Sequence of chain 1.E:
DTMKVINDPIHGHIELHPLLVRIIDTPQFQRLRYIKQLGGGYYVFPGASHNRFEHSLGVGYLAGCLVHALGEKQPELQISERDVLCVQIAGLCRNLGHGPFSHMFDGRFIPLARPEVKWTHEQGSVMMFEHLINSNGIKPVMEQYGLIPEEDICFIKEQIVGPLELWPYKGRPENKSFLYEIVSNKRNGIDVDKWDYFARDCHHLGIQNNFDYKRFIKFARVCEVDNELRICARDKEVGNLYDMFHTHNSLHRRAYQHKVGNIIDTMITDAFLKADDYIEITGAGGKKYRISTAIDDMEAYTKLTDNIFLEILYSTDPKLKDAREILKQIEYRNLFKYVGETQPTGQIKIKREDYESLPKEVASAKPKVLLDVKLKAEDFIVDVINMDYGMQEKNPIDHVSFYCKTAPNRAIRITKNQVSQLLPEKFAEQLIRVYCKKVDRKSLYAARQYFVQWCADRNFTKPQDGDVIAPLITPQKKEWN

This small molecule binds to this protein.
Small molecule (SMILES): Nc1nc2c(ncn2[C@H]2C[C@H](O)[C@@H](CO[P](=O)(O)O[P](=O)(O)OP(=O)(O)O)O2)c(=O)[nH]1

Sequence of chain 1.H:
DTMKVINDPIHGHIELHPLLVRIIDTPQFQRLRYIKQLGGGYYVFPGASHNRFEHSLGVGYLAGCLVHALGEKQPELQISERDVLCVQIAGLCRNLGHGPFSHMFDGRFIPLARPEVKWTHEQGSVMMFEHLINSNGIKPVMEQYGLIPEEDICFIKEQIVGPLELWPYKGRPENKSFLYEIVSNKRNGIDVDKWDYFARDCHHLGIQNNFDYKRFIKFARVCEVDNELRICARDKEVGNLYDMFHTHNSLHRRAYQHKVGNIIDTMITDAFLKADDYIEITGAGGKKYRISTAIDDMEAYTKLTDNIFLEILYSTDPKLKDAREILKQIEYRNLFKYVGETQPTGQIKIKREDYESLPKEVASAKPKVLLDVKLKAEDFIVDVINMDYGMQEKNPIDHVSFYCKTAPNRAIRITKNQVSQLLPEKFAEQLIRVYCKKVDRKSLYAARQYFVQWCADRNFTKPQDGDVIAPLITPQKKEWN

Sequence of chain 1.F:
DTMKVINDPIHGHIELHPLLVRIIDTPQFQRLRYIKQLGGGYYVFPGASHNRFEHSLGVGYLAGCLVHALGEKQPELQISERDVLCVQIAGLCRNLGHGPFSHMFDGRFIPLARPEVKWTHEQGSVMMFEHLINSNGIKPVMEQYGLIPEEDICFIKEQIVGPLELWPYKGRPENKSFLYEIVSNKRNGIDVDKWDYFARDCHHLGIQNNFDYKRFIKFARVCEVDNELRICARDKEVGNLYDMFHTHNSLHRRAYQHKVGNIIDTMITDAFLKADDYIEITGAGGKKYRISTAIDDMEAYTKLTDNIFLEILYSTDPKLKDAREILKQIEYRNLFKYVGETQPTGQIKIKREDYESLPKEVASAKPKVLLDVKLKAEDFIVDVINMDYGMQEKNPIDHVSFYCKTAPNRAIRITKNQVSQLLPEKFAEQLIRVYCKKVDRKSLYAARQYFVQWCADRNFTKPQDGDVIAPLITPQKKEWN

Binding-site contacts:
Ligand atom C1' contacts residue PHE66 of chain 1.H at 3.5 Å (hydrophobic).
Ligand atom O3B contacts residue ARG261 of chain 1.F at 3.5 Å (salt-bridge).
Ligand atom C4 contacts residue ARG242 of chain 1.F at 3.2 Å.
Ligand atom O3' contacts residue ILE27 of chain 1.E at 3.5 Å.
Ligand atom O1A contacts residue HIS285 of chain 1.H at 3.2 Å (h-bond).
Ligand atom O4' contacts residue ARG242 of chain 1.F at 3.0 Å (salt-bridge).
Ligand atom O2B contacts residue PHE246 of chain 1.F at 3.2 Å.
Ligand atom O4' contacts residue ASN28 of chain 1.E at 3.3 Å.
Ligand atom PA contacts residue DGT1 of chain 1.Y at 3.2 Å.
Ligand atom O1G contacts residue LYS432 of chain 1.F at 3.4 Å.
Ligand atom O2G contacts residue LYS286 of chain 1.H at 3.3 Å (salt-bridge).
Ligand atom O5' contacts residue DGT1 of chain 1.Y at 2.8 Å (h-bond).
Ligand atom C4' contacts residue ASN28 of chain 1.E at 3.4 Å.
Ligand atom O3' contacts residue VAL65 of chain 1.H at 2.8 Å (h-bond).
Ligand atom O1B contacts residue DGT1 of chain 1.Y at 3.5 Å (h-bond).
Ligand atom N9 contacts residue PHE66 of chain 1.H at 3.5 Å.
Ligand atom N3 contacts residue ASN28 of chain 1.E at 3.5 Å (h-bond).
Ligand atom O5' contacts residue VAL26 of chain 1.E at 3.0 Å (h-bond).
Ligand atom C5' contacts residue VAL26 of chain 1.E at 3.0 Å (hydrophobic).
Ligand atom N7 contacts residue ARG281 of chain 1.H at 3.6 Å (salt-bridge).
Ligand atom O3B contacts residue LYS263 of chain 1.F at 3.1 Å.
Ligand atom O2A contacts residue ARG242 of chain 1.F at 3.4 Å (salt-bridge).
Ligand atom O3A contacts residue DGT1 of chain 1.Y at 2.7 Å (h-bond).
Ligand atom C5 contacts residue ARG242 of chain 1.F at 3.3 Å.
Ligand atom C2' contacts residue VAL65 of chain 1.H at 3.5 Å (hydrophobic).
Ligand atom N2 contacts residue ASN28 of chain 1.E at 3.5 Å (h-bond).
Ligand atom O6 contacts residue ARG281 of chain 1.H at 3.1 Å.
Ligand atom O1A contacts residue DGT1 of chain 1.Y at 3.4 Å (h-bond).
Ligand atom N3 contacts residue ARG242 of chain 1.F at 3.2 Å (salt-bridge).
Ligand atom O3G contacts residue DGT1 of chain 1.Y at 3.2 Å (h-bond).
Ligand atom C4' contacts residue VAL26 of chain 1.E at 3.4 Å (hydrophobic).
Ligand atom PG contacts residue LYS286 of chain 1.H at 3.5 Å.
Ligand atom C8 contacts residue HIS285 of chain 1.H at 3.4 Å.
Ligand atom O2A contacts residue LYS263 of chain 1.F at 2.6 Å (salt-bridge).
Ligand atom O2G contacts residue LYS263 of chain 1.F at 3.4 Å.
Ligand atom O1G contacts residue DGT1 of chain 1.Y at 3.1 Å (h-bond).
Ligand atom O3' contacts residue ASN28 of chain 1.E at 3.0 Å (h-bond).
Ligand atom O2G contacts residue ARG261 of chain 1.F at 2.7 Å (salt-bridge).
Ligand atom N7 contacts residue ARG242 of chain 1.F at 3.5 Å (salt-bridge).
Ligand atom O3G contacts residue LYS286 of chain 1.H at 2.7 Å (salt-bridge).